The protein below binds the small molecule below.
Small molecule (SMILES): CC(=O)N[C@@H]1[C@@H](O)[C@H](O)[C@@H](CO)O[C@H]1O

Sequence of chain 1.C:
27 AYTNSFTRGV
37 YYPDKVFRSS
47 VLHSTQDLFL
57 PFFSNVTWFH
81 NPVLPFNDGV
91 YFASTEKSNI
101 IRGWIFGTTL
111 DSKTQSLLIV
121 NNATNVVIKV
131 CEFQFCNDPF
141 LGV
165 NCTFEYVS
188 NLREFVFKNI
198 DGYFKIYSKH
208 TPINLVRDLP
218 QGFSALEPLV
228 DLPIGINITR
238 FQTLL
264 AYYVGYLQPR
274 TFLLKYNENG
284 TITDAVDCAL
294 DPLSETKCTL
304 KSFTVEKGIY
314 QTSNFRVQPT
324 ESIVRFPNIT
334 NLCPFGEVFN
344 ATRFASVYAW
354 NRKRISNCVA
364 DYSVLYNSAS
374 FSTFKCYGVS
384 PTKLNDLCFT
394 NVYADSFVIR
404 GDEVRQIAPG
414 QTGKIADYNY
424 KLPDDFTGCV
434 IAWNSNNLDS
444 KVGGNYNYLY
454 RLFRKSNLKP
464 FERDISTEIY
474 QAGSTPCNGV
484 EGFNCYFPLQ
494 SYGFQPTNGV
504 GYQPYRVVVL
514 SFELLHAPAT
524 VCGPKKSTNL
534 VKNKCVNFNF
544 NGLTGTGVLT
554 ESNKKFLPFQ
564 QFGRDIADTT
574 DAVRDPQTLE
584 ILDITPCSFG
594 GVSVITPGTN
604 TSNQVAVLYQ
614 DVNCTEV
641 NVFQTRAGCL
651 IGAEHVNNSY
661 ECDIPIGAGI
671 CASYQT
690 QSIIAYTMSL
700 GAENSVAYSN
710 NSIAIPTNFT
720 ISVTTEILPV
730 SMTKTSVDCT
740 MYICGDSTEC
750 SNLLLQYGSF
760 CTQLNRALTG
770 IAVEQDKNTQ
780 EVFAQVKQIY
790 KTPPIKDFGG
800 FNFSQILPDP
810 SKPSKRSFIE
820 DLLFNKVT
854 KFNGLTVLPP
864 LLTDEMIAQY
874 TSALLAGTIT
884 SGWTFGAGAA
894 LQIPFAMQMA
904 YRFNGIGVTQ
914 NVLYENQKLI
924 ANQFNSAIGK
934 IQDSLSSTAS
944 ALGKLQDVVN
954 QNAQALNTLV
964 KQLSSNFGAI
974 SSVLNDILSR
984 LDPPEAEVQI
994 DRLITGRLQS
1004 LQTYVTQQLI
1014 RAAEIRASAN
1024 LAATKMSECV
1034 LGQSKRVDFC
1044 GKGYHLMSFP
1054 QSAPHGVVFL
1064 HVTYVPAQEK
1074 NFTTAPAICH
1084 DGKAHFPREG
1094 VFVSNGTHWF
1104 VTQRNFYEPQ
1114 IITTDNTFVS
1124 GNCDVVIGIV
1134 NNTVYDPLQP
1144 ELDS

Binding-site contacts:
Ligand atom O7 contacts residue ASN709 of chain 1.C at 2.5 Å (h-bond).
Ligand atom N2 contacts residue ASN709 of chain 1.C at 2.9 Å (h-bond).
Ligand atom O5 contacts residue ASN709 of chain 1.C at 2.4 Å (h-bond).
Ligand atom C3 contacts residue ASN709 of chain 1.C at 3.8 Å.
Ligand atom C5 contacts residue ASN709 of chain 1.C at 3.7 Å.
Ligand atom C2 contacts residue ASN709 of chain 1.C at 2.4 Å.
Ligand atom C8 contacts residue ASN709 of chain 1.C at 4.2 Å.
Ligand atom C4 contacts residue ASN709 of chain 1.C at 4.2 Å.
Ligand atom C7 contacts residue ASN709 of chain 1.C at 2.9 Å.
Ligand atom C8 contacts residue ILE1130 of chain 1.C at 3.8 Å (hydrophobic).
Ligand atom C1 contacts residue ASN709 of chain 1.C at 1.4 Å.
Ligand atom C8 contacts residue GLY1131 of chain 1.C at 3.4 Å.